Binding-site contacts:
Ligand atom C1 contacts residue ARG450 of chain 1.A at 4.0 Å.
Ligand atom C7 contacts residue ASP514 of chain 1.A at 3.9 Å.
Ligand atom C1 contacts residue ASP465 of chain 1.A at 4.1 Å.
Ligand atom C5 contacts residue ARG450 of chain 1.A at 3.2 Å.
Ligand atom O5 contacts residue SER491 of chain 1.A at 4.1 Å.
Ligand atom O7 contacts residue ASN489 of chain 1.A at 3.8 Å.
Ligand atom O6 contacts residue SER467 of chain 1.A at 3.2 Å (h-bond).
Ligand atom O5 contacts residue SER467 of chain 1.A at 3.3 Å (h-bond).
Ligand atom C8 contacts residue ASN489 of chain 1.A at 4.3 Å.
Ligand atom C5 contacts residue ASN489 of chain 1.A at 3.6 Å.
Ligand atom C5 contacts residue SER491 of chain 1.A at 4.0 Å.
Ligand atom C7 contacts residue ASN489 of chain 1.A at 3.4 Å.
Ligand atom C8 contacts residue CYS457 of chain 1.A at 3.8 Å (hydrophobic).
Ligand atom C6 contacts residue LEU468 of chain 1.A at 3.8 Å (hydrophobic).
Ligand atom O6 contacts residue LEU468 of chain 1.A at 3.8 Å.
Ligand atom C1 contacts residue ASP514 of chain 1.A at 3.7 Å.
Ligand atom O6 contacts residue SER404 of chain 1.A at 3.8 Å.
Ligand atom O5 contacts residue ASP465 of chain 1.A at 4.0 Å.
Ligand atom C7 contacts residue LYS454 of chain 1.A at 3.9 Å.
Ligand atom C8 contacts residue TYR512 of chain 1.A at 3.9 Å (hydrophobic).
Ligand atom C2 contacts residue ASP514 of chain 1.A at 3.8 Å.
Ligand atom C6 contacts residue SER467 of chain 1.A at 3.6 Å.
Ligand atom O5 contacts residue ARG450 of chain 1.A at 3.5 Å (salt-bridge).
Ligand atom C1 contacts residue ASN489 of chain 1.A at 1.4 Å.
Ligand atom C8 contacts residue ASP514 of chain 1.A at 3.7 Å.
Ligand atom C8 contacts residue LYS454 of chain 1.A at 3.9 Å.
Ligand atom C6 contacts residue ARG450 of chain 1.A at 3.4 Å.
Ligand atom C5 contacts residue SER467 of chain 1.A at 4.0 Å.
Ligand atom N2 contacts residue ASN489 of chain 1.A at 2.7 Å (h-bond).
Ligand atom C1 contacts residue SER467 of chain 1.A at 4.1 Å.
Ligand atom O7 contacts residue ILE453 of chain 1.A at 3.8 Å.
Ligand atom O7 contacts residue LYS454 of chain 1.A at 2.9 Å (salt-bridge).
Ligand atom O4 contacts residue ARG450 of chain 1.A at 4.3 Å.
Ligand atom N2 contacts residue ASP514 of chain 1.A at 3.0 Å (salt-bridge).
Ligand atom C1 contacts residue SER491 of chain 1.A at 4.0 Å.
Ligand atom C4 contacts residue ASN489 of chain 1.A at 4.2 Å.
Ligand atom O5 contacts residue ASN489 of chain 1.A at 2.3 Å (h-bond).
Ligand atom C3 contacts residue ASP514 of chain 1.A at 4.0 Å.
Ligand atom C2 contacts residue ASN489 of chain 1.A at 2.4 Å.
Ligand atom C3 contacts residue ASN489 of chain 1.A at 3.7 Å.

This protein binds this small molecule.
Small molecule (SMILES): CC(=O)N[C@H]1[C@H](O[C@H]2[C@H](O)[C@@H](NC(C)=O)CO[C@@H]2CO)O[C@H](CO)[C@@H](O)[C@@H]1O

Sequence of chain 1.A:
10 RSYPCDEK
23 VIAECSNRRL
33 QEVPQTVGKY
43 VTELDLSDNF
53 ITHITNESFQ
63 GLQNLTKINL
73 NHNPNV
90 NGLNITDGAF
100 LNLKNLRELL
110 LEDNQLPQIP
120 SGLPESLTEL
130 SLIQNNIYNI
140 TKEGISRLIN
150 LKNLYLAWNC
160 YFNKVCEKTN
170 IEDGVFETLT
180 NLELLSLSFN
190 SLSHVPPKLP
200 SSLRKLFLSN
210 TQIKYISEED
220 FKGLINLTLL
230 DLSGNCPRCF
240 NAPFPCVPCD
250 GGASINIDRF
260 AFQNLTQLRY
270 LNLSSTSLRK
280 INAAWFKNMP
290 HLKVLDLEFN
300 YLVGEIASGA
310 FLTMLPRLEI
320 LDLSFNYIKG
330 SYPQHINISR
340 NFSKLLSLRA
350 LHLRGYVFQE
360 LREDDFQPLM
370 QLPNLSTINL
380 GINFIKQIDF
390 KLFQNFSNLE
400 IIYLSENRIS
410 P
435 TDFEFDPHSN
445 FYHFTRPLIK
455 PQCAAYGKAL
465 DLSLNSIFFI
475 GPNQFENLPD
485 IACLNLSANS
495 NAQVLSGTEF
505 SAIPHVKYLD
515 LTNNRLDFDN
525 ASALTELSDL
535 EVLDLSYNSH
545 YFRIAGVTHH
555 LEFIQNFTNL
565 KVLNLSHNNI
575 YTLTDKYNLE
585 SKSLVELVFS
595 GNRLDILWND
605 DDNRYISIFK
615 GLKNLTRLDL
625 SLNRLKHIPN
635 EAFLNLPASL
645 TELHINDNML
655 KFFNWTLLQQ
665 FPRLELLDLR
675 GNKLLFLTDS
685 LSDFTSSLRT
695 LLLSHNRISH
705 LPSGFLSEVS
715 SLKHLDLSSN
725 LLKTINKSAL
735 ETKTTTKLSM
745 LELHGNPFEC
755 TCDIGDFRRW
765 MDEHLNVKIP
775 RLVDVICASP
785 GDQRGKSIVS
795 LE